This protein binds this small molecule.
Small molecule (SMILES): Cc1nc(-c2ccc(OCCCCCN3CCN(c4ccnc(N)c4)C3=O)cc2)no1

Binding-site contacts:
Ligand atom C3 contacts residue ASP112 of chain 1.A at 3.0 Å.
Ligand atom C22 contacts residue VAL179 of chain 1.A at 3.4 Å (hydrophobic).
Ligand atom C2 contacts residue ASP112 of chain 1.A at 2.8 Å.
Ligand atom N6 contacts residue ILE24 of chain 1.C at 3.9 Å.
Ligand atom C18 contacts residue PHE155 of chain 1.A at 3.9 Å (hydrophobic).
Ligand atom N2 contacts residue TRP203 of chain 1.A at 3.9 Å.
Ligand atom N5 contacts residue PHE233 of chain 1.A at 3.2 Å.
Ligand atom C19 contacts residue VAL192 of chain 1.A at 3.4 Å (hydrophobic).
Ligand atom C13 contacts residue PHE135 of chain 1.A at 3.4 Å (hydrophobic).
Ligand atom C15 contacts residue MET195 of chain 1.A at 3.8 Å (hydrophobic).
Ligand atom C16 contacts residue PHE155 of chain 1.A at 3.9 Å (hydrophobic).
Ligand atom C19 contacts residue ILE24 of chain 1.C at 3.5 Å (hydrophobic).
Ligand atom N5 contacts residue PHE137 of chain 1.A at 3.5 Å.
Ligand atom C9 contacts residue ILE113 of chain 1.A at 3.7 Å (hydrophobic).
Ligand atom C7 contacts residue TYR201 of chain 1.A at 3.8 Å (hydrophobic).
Ligand atom C4 contacts residue TRP203 of chain 1.A at 4.0 Å (hydrophobic).
Ligand atom C16 contacts residue ILE111 of chain 1.A at 3.5 Å (hydrophobic).
Ligand atom O3 contacts residue ILE113 of chain 1.A at 3.0 Å (h-bond).
Ligand atom C5 contacts residue TRP203 of chain 1.A at 3.8 Å (hydrophobic).
Ligand atom N6 contacts residue PHE155 of chain 1.A at 3.8 Å.
Ligand atom C14 contacts residue PHE155 of chain 1.A at 3.9 Å (hydrophobic).
Ligand atom O2 contacts residue PHE233 of chain 1.A at 3.0 Å.
Ligand atom C17 contacts residue PHE155 of chain 1.A at 3.7 Å (hydrophobic).
Ligand atom N1 contacts residue ASP112 of chain 1.A at 3.9 Å.
Ligand atom N4 contacts residue TRP203 of chain 1.A at 3.6 Å (h-bond).
Ligand atom C14 contacts residue PHE135 of chain 1.A at 3.7 Å (hydrophobic).
Ligand atom C14 contacts residue MET195 of chain 1.A at 3.9 Å (hydrophobic).
Ligand atom C8 contacts residue TYR201 of chain 1.A at 3.3 Å (hydrophobic).
Ligand atom C15 contacts residue VAL192 of chain 1.A at 3.2 Å (hydrophobic).
Ligand atom C16 contacts residue PHE135 of chain 1.A at 3.4 Å (hydrophobic).
Ligand atom C12 contacts residue MET195 of chain 1.A at 3.8 Å (hydrophobic).
Ligand atom O1 contacts residue MET195 of chain 1.A at 3.2 Å.
Ligand atom N1 contacts residue THR114 of chain 1.A at 4.0 Å.
Ligand atom C13 contacts residue ILE111 of chain 1.A at 4.0 Å (hydrophobic).
Ligand atom C2 contacts residue THR114 of chain 1.A at 3.6 Å.
Ligand atom O2 contacts residue PHE137 of chain 1.A at 4.0 Å.
Ligand atom O3 contacts residue ASP112 of chain 1.A at 3.6 Å.
Ligand atom C17 contacts residue PHE135 of chain 1.A at 3.9 Å (hydrophobic).
Ligand atom C7 contacts residue ASN228 of chain 1.A at 3.8 Å.
Ligand atom C13 contacts residue MET195 of chain 1.A at 3.9 Å (hydrophobic).

Sequence of chain 1.A:
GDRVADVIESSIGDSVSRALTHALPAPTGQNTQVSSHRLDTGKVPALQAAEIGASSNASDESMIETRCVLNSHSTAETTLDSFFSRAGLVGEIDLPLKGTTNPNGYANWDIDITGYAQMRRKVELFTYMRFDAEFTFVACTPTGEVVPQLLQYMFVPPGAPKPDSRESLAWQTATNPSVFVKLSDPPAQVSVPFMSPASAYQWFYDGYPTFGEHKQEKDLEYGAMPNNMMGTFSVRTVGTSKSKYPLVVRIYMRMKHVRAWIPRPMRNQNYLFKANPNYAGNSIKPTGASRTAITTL

Sequence of chain 1.C:
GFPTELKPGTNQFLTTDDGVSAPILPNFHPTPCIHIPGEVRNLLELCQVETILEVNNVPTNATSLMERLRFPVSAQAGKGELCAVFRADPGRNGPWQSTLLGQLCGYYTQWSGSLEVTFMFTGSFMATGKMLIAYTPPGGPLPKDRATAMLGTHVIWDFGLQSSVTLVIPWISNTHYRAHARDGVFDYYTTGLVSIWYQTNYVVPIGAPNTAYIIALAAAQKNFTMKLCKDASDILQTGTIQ